Sequence of chain 3.F:
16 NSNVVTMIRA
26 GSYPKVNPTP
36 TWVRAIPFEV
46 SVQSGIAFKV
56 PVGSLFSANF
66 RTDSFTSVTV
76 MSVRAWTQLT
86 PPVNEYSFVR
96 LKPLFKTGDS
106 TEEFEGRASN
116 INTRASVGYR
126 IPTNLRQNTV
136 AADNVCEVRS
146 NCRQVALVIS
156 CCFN

Binding-site contacts:
Ligand atom C2' contacts residue ARG125 of chain 3.E at 3.7 Å.
Ligand atom O3' contacts residue ARG125 of chain 3.E at 4.1 Å.
Ligand atom O4 contacts residue ARG125 of chain 3.E at 3.9 Å.
Ligand atom C4' contacts residue ARG125 of chain 3.E at 4.3 Å.
Ligand atom C2 contacts residue ARG125 of chain 3.E at 3.8 Å.
Ligand atom P contacts residue ARG131 of chain 3.E at 3.5 Å.
Ligand atom P contacts residue ILE23 of chain 3.F at 4.2 Å.
Ligand atom C4 contacts residue ARG125 of chain 3.E at 3.7 Å.
Ligand atom OP2 contacts residue ILE23 of chain 3.F at 4.1 Å.
Ligand atom OP3 contacts residue ARG125 of chain 3.E at 2.7 Å.
Ligand atom C4 contacts residue SER17 of chain 3.F at 4.1 Å.
Ligand atom O5' contacts residue ARG131 of chain 3.E at 2.8 Å (salt-bridge).
Ligand atom O2 contacts residue ASN16 of chain 3.F at 2.7 Å (h-bond).
Ligand atom C5 contacts residue THR21 of chain 3.F at 4.4 Å.
Ligand atom OP1 contacts residue ARG131 of chain 3.E at 3.3 Å (salt-bridge).
Ligand atom OP3 contacts residue ILE23 of chain 3.F at 4.3 Å.
Ligand atom C4 contacts residue ASN16 of chain 3.F at 4.2 Å.
Ligand atom C6 contacts residue ARG125 of chain 3.E at 3.6 Å.
Ligand atom N3 contacts residue ARG125 of chain 3.E at 3.7 Å.
Ligand atom OP3 contacts residue SER77 of chain 3.E at 4.3 Å.
Ligand atom OP2 contacts residue ARG131 of chain 3.E at 3.8 Å.
Ligand atom C3' contacts residue ARG125 of chain 3.E at 3.3 Å.
Ligand atom C5' contacts residue SER77 of chain 3.E at 4.5 Å.
Ligand atom C5' contacts residue ARG131 of chain 3.E at 3.4 Å.
Ligand atom C5' contacts residue ARG125 of chain 3.E at 4.2 Å.
Ligand atom C1' contacts residue ARG125 of chain 3.E at 4.3 Å.
Ligand atom O4 contacts residue SER17 of chain 3.F at 3.3 Å.
Ligand atom OP1 contacts residue ILE23 of chain 3.F at 3.6 Å.
Ligand atom N3 contacts residue SER17 of chain 3.F at 4.3 Å.
Ligand atom O4 contacts residue THR21 of chain 3.F at 4.0 Å.
Ligand atom C2 contacts residue ASN16 of chain 3.F at 3.2 Å.
Ligand atom O2 contacts residue ARG125 of chain 3.E at 4.0 Å.
Ligand atom O5' contacts residue ARG125 of chain 3.E at 3.2 Å (salt-bridge).
Ligand atom N3 contacts residue ASN16 of chain 3.F at 2.9 Å (h-bond).
Ligand atom C5' contacts residue MET76 of chain 3.E at 4.2 Å (hydrophobic).
Ligand atom P contacts residue ARG125 of chain 3.E at 3.8 Å.
Ligand atom OP2 contacts residue SER77 of chain 3.E at 3.9 Å.
Ligand atom N1 contacts residue ARG125 of chain 3.E at 3.7 Å.
Ligand atom C5 contacts residue ARG125 of chain 3.E at 3.5 Å.
Ligand atom OP1 contacts residue ARG125 of chain 3.E at 2.9 Å (salt-bridge).

Sequence of chain 3.E:
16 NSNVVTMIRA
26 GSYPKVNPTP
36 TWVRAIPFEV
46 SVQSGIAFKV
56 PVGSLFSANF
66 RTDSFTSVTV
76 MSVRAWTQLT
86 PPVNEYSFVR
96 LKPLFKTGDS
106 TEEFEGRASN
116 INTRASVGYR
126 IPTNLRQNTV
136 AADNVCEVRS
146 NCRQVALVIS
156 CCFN

The protein below binds the small molecule below.
Small molecule (SMILES): CO[P](=O)(O)O[C@H]1[C@@H](O)[C@H](n2ccc(=O)[nH]c2=O)O[C@@H]1COP(=O)(O)O